A protein and the small-molecule ligand that binds it are described below.
Small molecule (SMILES): N[C@@H](Cc1c[nH]c[nH+]1)C(=O)O

Sequence of chain 1.C:
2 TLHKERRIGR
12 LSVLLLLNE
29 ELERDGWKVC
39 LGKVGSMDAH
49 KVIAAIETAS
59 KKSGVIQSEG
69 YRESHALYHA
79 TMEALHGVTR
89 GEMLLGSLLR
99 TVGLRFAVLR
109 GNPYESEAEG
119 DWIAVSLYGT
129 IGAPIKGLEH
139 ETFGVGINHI

Sequence of chain 1.B:
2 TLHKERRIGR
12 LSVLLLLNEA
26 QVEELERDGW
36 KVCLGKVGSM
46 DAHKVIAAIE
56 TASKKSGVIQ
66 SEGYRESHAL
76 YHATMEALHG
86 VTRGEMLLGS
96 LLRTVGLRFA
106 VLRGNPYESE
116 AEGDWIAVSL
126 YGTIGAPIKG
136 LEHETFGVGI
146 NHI

Binding-site contacts:
Ligand atom CD2 contacts residue TYR69 of chain 1.B at 4.1 Å (hydrophobic).
Ligand atom O contacts residue GLY130 of chain 1.C at 3.6 Å.
Ligand atom CE1 contacts residue HIS77 of chain 1.B at 3.9 Å.
Ligand atom CB contacts residue TYR76 of chain 1.B at 3.9 Å (hydrophobic).
Ligand atom CA contacts residue ARG98 of chain 1.C at 4.2 Å.
Ligand atom CE1 contacts residue ZN1 of chain 1.P at 3.3 Å.
Ligand atom C contacts residue TYR69 of chain 1.B at 3.7 Å (hydrophobic).
Ligand atom CE1 contacts residue ARG88 of chain 1.C at 3.1 Å.
Ligand atom OXT contacts residue LEU136 of chain 1.C at 4.1 Å.
Ligand atom NE2 contacts residue HIS73 of chain 1.B at 4.0 Å.
Ligand atom CB contacts residue GLY130 of chain 1.C at 3.6 Å.
Ligand atom ND1 contacts residue ARG88 of chain 1.C at 3.8 Å.
Ligand atom N contacts residue ARG98 of chain 1.C at 3.7 Å.
Ligand atom C contacts residue GLY130 of chain 1.C at 3.6 Å.
Ligand atom OXT contacts residue ALA131 of chain 1.C at 4.1 Å.
Ligand atom N contacts residue TYR76 of chain 1.B at 2.9 Å.
Ligand atom CE1 contacts residue ILE129 of chain 1.C at 4.0 Å (hydrophobic).
Ligand atom CD2 contacts residue HIS77 of chain 1.B at 3.4 Å.
Ligand atom CE1 contacts residue HIS138 of chain 1.C at 3.8 Å.
Ligand atom CG contacts residue ZN1 of chain 1.P at 4.0 Å.
Ligand atom CE1 contacts residue ARG98 of chain 1.C at 3.7 Å.
Ligand atom CB contacts residue ARG98 of chain 1.C at 3.4 Å.
Ligand atom OXT contacts residue TYR69 of chain 1.B at 2.5 Å (h-bond).
Ligand atom CG contacts residue ARG98 of chain 1.C at 4.1 Å.
Ligand atom CD2 contacts residue HIS73 of chain 1.B at 3.9 Å.
Ligand atom CA contacts residue TYR76 of chain 1.B at 3.4 Å (hydrophobic).
Ligand atom CD2 contacts residue ZN1 of chain 1.P at 2.7 Å.
Ligand atom ND1 contacts residue ILE129 of chain 1.C at 3.9 Å.
Ligand atom O contacts residue ALA131 of chain 1.C at 3.1 Å (h-bond).
Ligand atom C contacts residue ALA131 of chain 1.C at 3.6 Å (hydrophobic).
Ligand atom OXT contacts residue GLY130 of chain 1.C at 3.5 Å.
Ligand atom NE2 contacts residue HIS77 of chain 1.B at 3.0 Å (h-bond).
Ligand atom CD2 contacts residue HIS138 of chain 1.C at 3.3 Å.
Ligand atom CG contacts residue TYR76 of chain 1.B at 3.9 Å (hydrophobic).
Ligand atom O contacts residue LEU136 of chain 1.C at 3.9 Å.
Ligand atom ND1 contacts residue ARG98 of chain 1.C at 3.4 Å.
Ligand atom NE2 contacts residue ZN1 of chain 1.P at 2.1 Å.
Ligand atom N contacts residue LEU97 of chain 1.C at 3.6 Å (h-bond).
Ligand atom NE2 contacts residue HIS138 of chain 1.C at 2.8 Å (h-bond).
Ligand atom NE2 contacts residue ARG88 of chain 1.C at 3.7 Å.